A protein and the small-molecule ligand that binds it are described below.
Small molecule (SMILES): Nc1ncnc2c1ncn2[C@@H]1O[C@H](COP(=O)(O)OP(=O)(O)O[C@@H]2O[C@H]([C@@H](O)CO)[C@@H](O)[C@H](O)[C@@H]2O)[C@@H](O)[C@H]1O

Binding-site contacts:
Ligand atom O23 contacts residue LYS233 of chain 1.D at 3.0 Å (salt-bridge).
Ligand atom O30 contacts residue ARG153 of chain 1.D at 2.7 Å (salt-bridge).
Ligand atom C14 contacts residue ARG153 of chain 1.D at 3.3 Å.
Ligand atom O36 contacts residue GLN67 of chain 1.D at 3.2 Å (h-bond).
Ligand atom C29 contacts residue GLN198 of chain 1.D at 3.2 Å.
Ligand atom N08 contacts residue PHE295 of chain 1.D at 3.2 Å.
Ligand atom O34 contacts residue ASP231 of chain 1.D at 2.5 Å (salt-bridge).
Ligand atom O32 contacts residue GLY234 of chain 1.D at 3.4 Å.
Ligand atom O36 contacts residue LYS233 of chain 1.D at 2.8 Å (salt-bridge).
Ligand atom N03 contacts residue PHE295 of chain 1.D at 3.5 Å.
Ligand atom O21 contacts residue PHE61 of chain 1.D at 3.3 Å.
Ligand atom O34 contacts residue GLN67 of chain 1.D at 2.5 Å (h-bond).
Ligand atom O23 contacts residue ARG116 of chain 1.D at 3.3 Å (salt-bridge).
Ligand atom C07 contacts residue PHE295 of chain 1.D at 3.4 Å (hydrophobic).
Ligand atom O22 contacts residue ARG116 of chain 1.D at 2.5 Å (salt-bridge).
Ligand atom O32 contacts residue ASP231 of chain 1.D at 2.5 Å (salt-bridge).
Ligand atom C09 contacts residue PHE295 of chain 1.D at 3.4 Å (hydrophobic).
Ligand atom O32 contacts residue TYR224 of chain 1.D at 3.4 Å (h-bond).
Ligand atom C24 contacts residue LYS233 of chain 1.D at 3.3 Å.
Ligand atom O18 contacts residue ARG150 of chain 1.D at 2.8 Å (salt-bridge).
Ligand atom O21 contacts residue ARG153 of chain 1.D at 3.4 Å (salt-bridge).
Ligand atom C06 contacts residue PHE295 of chain 1.D at 3.3 Å (hydrophobic).
Ligand atom O22 contacts residue ARG150 of chain 1.D at 3.0 Å (salt-bridge).
Ligand atom C33 contacts residue ASP231 of chain 1.D at 3.3 Å.
Ligand atom O30 contacts residue VAL195 of chain 1.D at 3.2 Å.
Ligand atom C02 contacts residue PHE295 of chain 1.D at 3.3 Å (hydrophobic).
Ligand atom O21 contacts residue GLN146 of chain 1.D at 3.3 Å.
Ligand atom O19 contacts residue ARG153 of chain 1.D at 3.2 Å (salt-bridge).
Ligand atom O17 contacts residue LYS233 of chain 1.D at 2.9 Å (salt-bridge).
Ligand atom O28 contacts residue GLY234 of chain 1.D at 3.3 Å.
Ligand atom O30 contacts residue GLN198 of chain 1.D at 2.8 Å (h-bond).
Ligand atom N10 contacts residue PHE295 of chain 1.D at 3.4 Å.
Ligand atom O25 contacts residue LYS233 of chain 1.D at 3.0 Å (salt-bridge).
Ligand atom N01 contacts residue SER236 of chain 1.D at 3.0 Å (h-bond).
Ligand atom O17 contacts residue ARG116 of chain 1.D at 3.3 Å.
Ligand atom O28 contacts residue THR237 of chain 1.D at 2.9 Å (h-bond).
Ligand atom O38 contacts residue TYR119 of chain 1.D at 3.3 Å.
Ligand atom C31 contacts residue ASP231 of chain 1.D at 3.2 Å.
Ligand atom O28 contacts residue LYS233 of chain 1.D at 3.3 Å.
Ligand atom N03 contacts residue SER236 of chain 1.D at 3.4 Å (h-bond).

Sequence of chain 1.D:
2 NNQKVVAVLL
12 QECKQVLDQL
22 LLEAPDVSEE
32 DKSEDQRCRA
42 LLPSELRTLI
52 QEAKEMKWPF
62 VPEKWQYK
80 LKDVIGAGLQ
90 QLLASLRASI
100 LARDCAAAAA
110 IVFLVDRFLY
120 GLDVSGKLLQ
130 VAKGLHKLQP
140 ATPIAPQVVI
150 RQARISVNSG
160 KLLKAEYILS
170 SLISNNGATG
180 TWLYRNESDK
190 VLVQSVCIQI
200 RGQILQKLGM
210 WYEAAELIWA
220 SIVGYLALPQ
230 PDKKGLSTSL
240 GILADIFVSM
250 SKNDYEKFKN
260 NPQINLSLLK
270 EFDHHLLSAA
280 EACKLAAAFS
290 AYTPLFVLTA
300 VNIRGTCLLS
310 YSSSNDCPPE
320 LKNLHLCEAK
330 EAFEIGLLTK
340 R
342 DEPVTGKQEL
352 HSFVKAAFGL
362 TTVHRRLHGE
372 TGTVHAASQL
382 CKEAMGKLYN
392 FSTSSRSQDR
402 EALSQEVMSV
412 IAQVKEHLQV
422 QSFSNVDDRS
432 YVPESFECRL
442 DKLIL